Sequence of chain 1.A:
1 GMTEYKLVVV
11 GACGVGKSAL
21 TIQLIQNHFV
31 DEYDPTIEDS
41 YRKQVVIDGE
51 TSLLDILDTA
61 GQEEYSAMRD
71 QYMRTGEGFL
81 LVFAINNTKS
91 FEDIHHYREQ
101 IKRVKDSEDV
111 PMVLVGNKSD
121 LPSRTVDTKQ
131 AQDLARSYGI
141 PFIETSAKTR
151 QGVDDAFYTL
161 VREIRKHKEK

This protein binds this small molecule.
Small molecule (SMILES): CCC(=O)N1CC[C@@H](C2=NC(=O)c3cc(-c4c(O)cccc4F)ncc3C2)C1

Binding-site contacts:
Ligand atom C10 contacts residue GLY11 of chain 1.A at 3.6 Å.
Ligand atom C8 contacts residue TYR97 of chain 1.A at 3.8 Å (hydrophobic).
Ligand atom C5 contacts residue GLY11 of chain 1.A at 3.8 Å.
Ligand atom C22 contacts residue GLN100 of chain 1.A at 3.8 Å.
Ligand atom C18 contacts residue GLU63 of chain 1.A at 3.4 Å.
Ligand atom N7 contacts residue TYR97 of chain 1.A at 3.5 Å (h-bond).
Ligand atom C26 contacts residue GLN100 of chain 1.A at 3.8 Å.
Ligand atom C24 contacts residue MET73 of chain 1.A at 3.8 Å (hydrophobic).
Ligand atom C16 contacts residue CYS13 of chain 1.A at 2.7 Å (hydrophobic).
Ligand atom O6 contacts residue THR59 of chain 1.A at 3.5 Å (h-bond).
Ligand atom C13 contacts residue GLN62 of chain 1.A at 3.8 Å.
Ligand atom C5 contacts residue TYR97 of chain 1.A at 3.2 Å (hydrophobic).
Ligand atom N11 contacts residue CYS13 of chain 1.A at 3.8 Å.
Ligand atom C23 contacts residue VAL104 of chain 1.A at 3.7 Å (hydrophobic).
Ligand atom C19 contacts residue GLU63 of chain 1.A at 3.7 Å.
Ligand atom C5 contacts residue THR59 of chain 1.A at 3.8 Å.
Ligand atom C12 contacts residue GLY61 of chain 1.A at 3.4 Å.
Ligand atom N1 contacts residue GLN100 of chain 1.A at 3.8 Å.
Ligand atom C17 contacts residue GDP1 of chain 1.B at 3.5 Å.
Ligand atom C17 contacts residue CYS13 of chain 1.A at 1.7 Å (hydrophobic).
Ligand atom O6 contacts residue GLY11 of chain 1.A at 2.9 Å (h-bond).
Ligand atom C25 contacts residue ILE101 of chain 1.A at 3.6 Å (hydrophobic).
Ligand atom O6 contacts residue TYR97 of chain 1.A at 3.5 Å.
Ligand atom O15 contacts residue CYS13 of chain 1.A at 3.4 Å.
Ligand atom C24 contacts residue GLN100 of chain 1.A at 3.3 Å.
Ligand atom C24 contacts residue VAL104 of chain 1.A at 3.5 Å (hydrophobic).
Ligand atom C16 contacts residue PRO35 of chain 1.A at 3.5 Å (hydrophobic).
Ligand atom O15 contacts residue LYS17 of chain 1.A at 2.9 Å (salt-bridge).
Ligand atom C20 contacts residue GLU63 of chain 1.A at 3.6 Å.
Ligand atom C20 contacts residue ARG69 of chain 1.A at 3.6 Å.
Ligand atom O6 contacts residue VAL10 of chain 1.A at 3.1 Å.
Ligand atom C26 contacts residue MET73 of chain 1.A at 3.8 Å (hydrophobic).
Ligand atom C17 contacts residue PRO35 of chain 1.A at 3.7 Å (hydrophobic).
Ligand atom N7 contacts residue GLY11 of chain 1.A at 3.1 Å (h-bond).
Ligand atom C25 contacts residue MET73 of chain 1.A at 3.8 Å (hydrophobic).
Ligand atom C14 contacts residue CYS13 of chain 1.A at 3.4 Å (hydrophobic).
Ligand atom O15 contacts residue GDP1 of chain 1.B at 3.5 Å (h-bond).
Ligand atom F27 contacts residue VAL10 of chain 1.A at 3.7 Å.
Ligand atom C25 contacts residue GLN100 of chain 1.A at 3.6 Å.
Ligand atom C4 contacts residue TYR97 of chain 1.A at 3.5 Å (hydrophobic).